This protein binds this small molecule.
Small molecule (SMILES): CC(=O)N[C@H]1[C@H](O[C@@H]2[C@H](O)[C@@H](NC(C)=O)CO[C@@H]2CO)O[C@H](CO)[C@@H](O[C@@H]2O[C@H](CO)[C@@H](O)[C@H](O)[C@@H]2O)[C@@H]1O

Binding-site contacts:
Ligand atom C6 contacts residue THR161 of chain 1.A at 3.8 Å.
Ligand atom C5 contacts residue THR161 of chain 1.A at 4.4 Å.
Ligand atom C4 contacts residue ASN159 of chain 1.A at 4.2 Å.
Ligand atom C3 contacts residue ASN159 of chain 1.A at 3.8 Å.
Ligand atom O6 contacts residue THR161 of chain 1.A at 4.0 Å.
Ligand atom O7 contacts residue ASN159 of chain 1.A at 3.4 Å (h-bond).
Ligand atom C1 contacts residue PHE191 of chain 1.A at 4.4 Å (hydrophobic).
Ligand atom N2 contacts residue ASN159 of chain 1.A at 2.9 Å (h-bond).
Ligand atom C1 contacts residue ASN159 of chain 1.A at 1.4 Å.
Ligand atom C5 contacts residue PHE191 of chain 1.A at 3.7 Å (hydrophobic).
Ligand atom O5 contacts residue ASN159 of chain 1.A at 2.4 Å (h-bond).
Ligand atom O6 contacts residue PHE191 of chain 1.A at 3.3 Å.
Ligand atom C5 contacts residue ASN159 of chain 1.A at 3.7 Å.
Ligand atom C7 contacts residue PHE191 of chain 1.A at 4.3 Å (hydrophobic).
Ligand atom O5 contacts residue PHE191 of chain 1.A at 4.2 Å.
Ligand atom C8 contacts residue PHE191 of chain 1.A at 3.7 Å (hydrophobic).
Ligand atom C6 contacts residue PHE191 of chain 1.A at 4.2 Å (hydrophobic).
Ligand atom C8 contacts residue ASN159 of chain 1.A at 4.5 Å.
Ligand atom O6 contacts residue ILE160 of chain 1.A at 4.0 Å.
Ligand atom O5 contacts residue THR161 of chain 1.A at 3.6 Å.
Ligand atom C2 contacts residue ASN159 of chain 1.A at 2.5 Å.
Ligand atom O7 contacts residue PHE191 of chain 1.A at 4.1 Å.
Ligand atom C7 contacts residue ASN159 of chain 1.A at 3.3 Å.

Sequence of chain 1.A:
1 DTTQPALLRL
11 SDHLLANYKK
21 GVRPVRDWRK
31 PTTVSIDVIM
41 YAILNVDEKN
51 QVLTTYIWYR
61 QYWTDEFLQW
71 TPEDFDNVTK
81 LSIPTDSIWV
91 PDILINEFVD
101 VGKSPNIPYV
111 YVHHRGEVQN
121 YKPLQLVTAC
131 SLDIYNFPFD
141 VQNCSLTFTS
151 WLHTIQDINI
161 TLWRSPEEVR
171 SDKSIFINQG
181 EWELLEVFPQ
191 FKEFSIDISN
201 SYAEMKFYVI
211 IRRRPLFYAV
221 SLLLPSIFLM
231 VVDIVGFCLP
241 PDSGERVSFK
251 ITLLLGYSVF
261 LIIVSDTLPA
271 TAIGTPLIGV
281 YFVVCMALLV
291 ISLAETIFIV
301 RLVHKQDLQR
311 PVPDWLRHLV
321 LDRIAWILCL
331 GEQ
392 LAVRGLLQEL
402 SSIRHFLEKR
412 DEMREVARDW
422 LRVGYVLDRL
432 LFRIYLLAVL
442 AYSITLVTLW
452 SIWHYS